Binding-site contacts:
Ligand atom C9 contacts residue TYR269 of chain 1.B at 3.8 Å (hydrophobic).
Ligand atom C14 contacts residue ALA118 of chain 1.B at 3.6 Å (hydrophobic).
Ligand atom C9 contacts residue THR119 of chain 1.B at 3.7 Å.
Ligand atom C14 contacts residue LYS297 of chain 1.B at 2.5 Å.
Ligand atom C8 contacts residue TYR269 of chain 1.B at 3.6 Å (hydrophobic).
Ligand atom C15 contacts residue GLU114 of chain 1.B at 3.6 Å.
Ligand atom C10 contacts residue THR119 of chain 1.B at 3.7 Å.
Ligand atom C18 contacts residue TRP266 of chain 1.B at 3.7 Å (hydrophobic).
Ligand atom C5 contacts residue TRP266 of chain 1.B at 3.7 Å (hydrophobic).
Ligand atom C4 contacts residue TRP266 of chain 1.B at 3.5 Å (hydrophobic).
Ligand atom C19 contacts residue ILE190 of chain 1.B at 4.0 Å (hydrophobic).
Ligand atom C4 contacts residue PHE262 of chain 1.B at 3.7 Å (hydrophobic).
Ligand atom C20 contacts residue ALA293 of chain 1.B at 3.6 Å (hydrophobic).
Ligand atom C19 contacts residue THR119 of chain 1.B at 3.3 Å.
Ligand atom C16 contacts residue MET208 of chain 1.B at 3.6 Å (hydrophobic).
Ligand atom C11 contacts residue GLY115 of chain 1.B at 4.0 Å.
Ligand atom C11 contacts residue CYS188 of chain 1.B at 3.7 Å (hydrophobic).
Ligand atom C11 contacts residue ALA118 of chain 1.B at 4.0 Å (hydrophobic).
Ligand atom C14 contacts residue GLU114 of chain 1.B at 3.3 Å.
Ligand atom C10 contacts residue TRP266 of chain 1.B at 4.0 Å (hydrophobic).
Ligand atom C15 contacts residue LYS297 of chain 1.B at 1.4 Å.
Ligand atom C13 contacts residue ALA118 of chain 1.B at 3.7 Å (hydrophobic).
Ligand atom C3 contacts residue PHE213 of chain 1.B at 3.6 Å (hydrophobic).
Ligand atom C20 contacts residue LYS297 of chain 1.B at 3.9 Å.
Ligand atom C12 contacts residue ALA118 of chain 1.B at 3.6 Å (hydrophobic).
Ligand atom C13 contacts residue CYS188 of chain 1.B at 3.8 Å (hydrophobic).
Ligand atom C5 contacts residue GLU123 of chain 1.B at 3.7 Å.
Ligand atom C18 contacts residue GLY122 of chain 1.B at 3.5 Å.
Ligand atom C8 contacts residue TRP266 of chain 1.B at 3.7 Å (hydrophobic).
Ligand atom C15 contacts residue ALA118 of chain 1.B at 3.9 Å (hydrophobic).
Ligand atom C10 contacts residue TYR269 of chain 1.B at 3.7 Å (hydrophobic).
Ligand atom C16 contacts residue GLU123 of chain 1.B at 3.3 Å.
Ligand atom C6 contacts residue GLU123 of chain 1.B at 3.7 Å.
Ligand atom C12 contacts residue CYS188 of chain 1.B at 3.0 Å (hydrophobic).
Ligand atom C14 contacts residue CYS188 of chain 1.B at 3.9 Å (hydrophobic).
Ligand atom C16 contacts residue HIS212 of chain 1.B at 3.6 Å.
Ligand atom C13 contacts residue LYS297 of chain 1.B at 3.6 Å.
Ligand atom C11 contacts residue THR119 of chain 1.B at 3.3 Å.
Ligand atom C18 contacts residue GLU123 of chain 1.B at 3.8 Å.
Ligand atom C2 contacts residue PHE213 of chain 1.B at 3.5 Å (hydrophobic).

This protein binds this small molecule.
Small molecule (SMILES): CC1=C(/C=C/C(C)=C/C=C/C(C)=C/C=O)C(C)(C)CCC1

Sequence of chain 1.B:
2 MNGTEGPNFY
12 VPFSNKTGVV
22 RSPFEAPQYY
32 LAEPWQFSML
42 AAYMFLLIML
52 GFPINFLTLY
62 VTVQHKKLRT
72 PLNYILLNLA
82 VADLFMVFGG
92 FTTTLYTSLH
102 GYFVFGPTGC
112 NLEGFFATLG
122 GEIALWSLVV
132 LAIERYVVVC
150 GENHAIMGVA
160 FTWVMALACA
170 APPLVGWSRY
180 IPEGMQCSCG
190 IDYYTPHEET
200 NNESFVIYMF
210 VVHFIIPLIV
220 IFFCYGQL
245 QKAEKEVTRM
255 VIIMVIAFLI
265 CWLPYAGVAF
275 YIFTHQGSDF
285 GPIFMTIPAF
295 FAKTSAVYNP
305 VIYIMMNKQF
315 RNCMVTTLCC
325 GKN